Binding-site contacts:
Ligand atom O6 contacts residue LEU91 of chain 54.C at 3.9 Å.
Ligand atom C6 contacts residue SER79 of chain 54.C at 3.6 Å.
Ligand atom O7 contacts residue ASN87 of chain 54.C at 4.4 Å.
Ligand atom C1 contacts residue ASN87 of chain 54.C at 1.4 Å.
Ligand atom C5 contacts residue ASN87 of chain 54.C at 3.7 Å.
Ligand atom C4 contacts residue ASN87 of chain 54.C at 4.2 Å.
Ligand atom C3 contacts residue ASN87 of chain 54.C at 3.8 Å.
Ligand atom C2 contacts residue ASN87 of chain 54.C at 2.5 Å.
Ligand atom O5 contacts residue ASN87 of chain 54.C at 2.4 Å (h-bond).
Ligand atom C8 contacts residue ILE155 of chain 54.C at 3.7 Å (hydrophobic).
Ligand atom C7 contacts residue ASN87 of chain 54.C at 3.9 Å.
Ligand atom O5 contacts residue SER79 of chain 54.C at 3.8 Å.
Ligand atom C5 contacts residue SER79 of chain 54.C at 4.3 Å.
Ligand atom O6 contacts residue SER79 of chain 54.C at 2.5 Å (h-bond).
Ligand atom N2 contacts residue ASN87 of chain 54.C at 2.9 Å (h-bond).

The small molecule below binds the protein below.
Small molecule (SMILES): CC(=O)N[C@@H]1[C@@H](O)[C@H](O)[C@@H](CO)O[C@H]1O

Sequence of chain 54.C:
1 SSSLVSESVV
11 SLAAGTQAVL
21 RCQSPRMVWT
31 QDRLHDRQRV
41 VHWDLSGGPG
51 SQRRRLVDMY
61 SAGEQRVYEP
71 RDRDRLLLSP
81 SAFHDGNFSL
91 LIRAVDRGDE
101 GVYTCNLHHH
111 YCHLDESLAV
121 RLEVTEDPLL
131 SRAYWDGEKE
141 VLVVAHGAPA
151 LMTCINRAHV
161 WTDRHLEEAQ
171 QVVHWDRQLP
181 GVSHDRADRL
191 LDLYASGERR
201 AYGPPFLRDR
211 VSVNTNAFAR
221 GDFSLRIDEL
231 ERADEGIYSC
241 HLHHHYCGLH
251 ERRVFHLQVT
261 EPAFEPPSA